Binding-site contacts:
Ligand atom C7 contacts residue PHE2 of chain 1.A at 4.1 Å (hydrophobic).
Ligand atom C5 contacts residue ASN153 of chain 1.A at 3.2 Å.
Ligand atom C7 contacts residue ASP1 of chain 1.A at 4.0 Å.
Ligand atom N2 contacts residue ASP1 of chain 1.A at 3.5 Å.
Ligand atom O5 contacts residue ASN153 of chain 1.A at 3.8 Å.
Ligand atom N2 contacts residue PHE2 of chain 1.A at 3.3 Å (h-bond).
Ligand atom C5 contacts residue ASN4 of chain 1.A at 4.1 Å.
Ligand atom O4 contacts residue ASP1 of chain 1.A at 4.2 Å.
Ligand atom C6 contacts residue ASN4 of chain 1.A at 4.3 Å.
Ligand atom C8 contacts residue PHE2 of chain 1.A at 4.0 Å (hydrophobic).
Ligand atom O3 contacts residue ASP1 of chain 1.A at 3.0 Å (salt-bridge).
Ligand atom C3 contacts residue ASP1 of chain 1.A at 3.7 Å.
Ligand atom C1 contacts residue ASN153 of chain 1.A at 4.3 Å.
Ligand atom C8 contacts residue ASP1 of chain 1.A at 3.8 Å.
Ligand atom C1 contacts residue ASN4 of chain 1.A at 3.1 Å.
Ligand atom C1 contacts residue PHE2 of chain 1.A at 3.7 Å (hydrophobic).
Ligand atom O5 contacts residue ASN4 of chain 1.A at 2.9 Å (h-bond).
Ligand atom C6 contacts residue ASN153 of chain 1.A at 3.6 Å.
Ligand atom C2 contacts residue ASP1 of chain 1.A at 4.4 Å.
Ligand atom O6 contacts residue ASN4 of chain 1.A at 4.5 Å.
Ligand atom C2 contacts residue PHE2 of chain 1.A at 4.0 Å (hydrophobic).
Ligand atom C4 contacts residue ASN153 of chain 1.A at 4.4 Å.

This small molecule binds to this protein.
Small molecule (SMILES): CC(=O)N[C@@H]1[C@@H](O)[C@H](O)[C@@H](CO)O[C@H]1O

Sequence of chain 1.A:
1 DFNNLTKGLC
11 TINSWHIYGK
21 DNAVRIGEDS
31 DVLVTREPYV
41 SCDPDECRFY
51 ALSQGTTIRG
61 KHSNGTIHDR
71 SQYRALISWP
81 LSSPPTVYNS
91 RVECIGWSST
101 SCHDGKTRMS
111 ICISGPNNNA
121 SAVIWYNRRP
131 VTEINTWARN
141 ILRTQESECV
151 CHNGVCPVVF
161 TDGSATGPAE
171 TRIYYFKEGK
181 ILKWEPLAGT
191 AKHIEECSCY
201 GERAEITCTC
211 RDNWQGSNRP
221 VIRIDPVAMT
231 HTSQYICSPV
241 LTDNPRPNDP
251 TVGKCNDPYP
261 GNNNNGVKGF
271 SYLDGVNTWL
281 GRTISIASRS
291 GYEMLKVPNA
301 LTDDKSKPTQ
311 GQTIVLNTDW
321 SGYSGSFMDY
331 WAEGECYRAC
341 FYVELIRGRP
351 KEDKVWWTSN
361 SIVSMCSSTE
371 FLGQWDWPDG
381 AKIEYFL